Binding-site contacts:
Ligand atom C6 contacts residue THR199 of chain 1.B at 3.5 Å.
Ligand atom C14 contacts residue HIS66 of chain 1.B at 4.1 Å.
Ligand atom O9 contacts residue LEU197 of chain 1.B at 3.0 Å.
Ligand atom C4 contacts residue THR199 of chain 1.B at 3.5 Å.
Ligand atom C16 contacts residue VAL119 of chain 1.B at 3.8 Å (hydrophobic).
Ligand atom C3 contacts residue GLN89 of chain 1.B at 3.7 Å.
Ligand atom C14 contacts residue ASN64 of chain 1.B at 3.6 Å.
Ligand atom S7 contacts residue HIS91 of chain 1.B at 3.8 Å.
Ligand atom C15 contacts residue GLN89 of chain 1.B at 3.6 Å.
Ligand atom S7 contacts residue THR198 of chain 1.B at 3.8 Å.
Ligand atom O10 contacts residue VAL141 of chain 1.B at 4.1 Å.
Ligand atom N8 contacts residue GLU104 of chain 1.B at 3.9 Å.
Ligand atom C14 contacts residue THR199 of chain 1.B at 4.0 Å.
Ligand atom O10 contacts residue HIS117 of chain 1.B at 3.5 Å (h-bond).
Ligand atom C3 contacts residue THR199 of chain 1.B at 4.0 Å.
Ligand atom C5 contacts residue THR199 of chain 1.B at 3.1 Å.
Ligand atom C1 contacts residue GLN89 of chain 1.B at 3.6 Å.
Ligand atom O10 contacts residue VAL119 of chain 1.B at 3.9 Å.
Ligand atom C12 contacts residue HIS91 of chain 1.B at 4.1 Å.
Ligand atom C2 contacts residue HIS91 of chain 1.B at 4.1 Å.
Ligand atom N8 contacts residue ZN1 of chain 1.G at 1.8 Å.
Ligand atom C18 contacts residue GLN89 of chain 1.B at 2.7 Å.
Ligand atom C13 contacts residue SER67 of chain 1.B at 3.9 Å.
Ligand atom C13 contacts residue THR199 of chain 1.B at 3.8 Å.
Ligand atom C5 contacts residue HIS91 of chain 1.B at 3.5 Å.
Ligand atom O10 contacts residue ZN1 of chain 1.G at 3.0 Å.
Ligand atom N8 contacts residue THR198 of chain 1.B at 2.8 Å (h-bond).
Ligand atom C11 contacts residue THR199 of chain 1.B at 4.0 Å.
Ligand atom O10 contacts residue HIS91 of chain 1.B at 3.3 Å.
Ligand atom N8 contacts residue HIS91 of chain 1.B at 3.1 Å (h-bond).
Ligand atom C6 contacts residue HIS91 of chain 1.B at 3.5 Å.
Ligand atom C4 contacts residue HIS91 of chain 1.B at 4.0 Å.
Ligand atom N8 contacts residue HIS117 of chain 1.B at 3.3 Å (h-bond).
Ligand atom C13 contacts residue HIS91 of chain 1.B at 4.0 Å.
Ligand atom C5 contacts residue ZN1 of chain 1.G at 3.7 Å.
Ligand atom C12 contacts residue ASN64 of chain 1.B at 3.4 Å.
Ligand atom C6 contacts residue ZN1 of chain 1.G at 3.9 Å.
Ligand atom O9 contacts residue THR198 of chain 1.B at 2.7 Å (h-bond).
Ligand atom N8 contacts residue HIS93 of chain 1.B at 3.1 Å (h-bond).
Ligand atom S7 contacts residue ZN1 of chain 1.G at 3.1 Å.

A protein and the small-molecule ligand that binds it are described below.
Small molecule (SMILES): CC(C)(C)c1cc(C(C)(C)C)cc(S(N)(=O)=O)c1

Sequence of chain 1.B:
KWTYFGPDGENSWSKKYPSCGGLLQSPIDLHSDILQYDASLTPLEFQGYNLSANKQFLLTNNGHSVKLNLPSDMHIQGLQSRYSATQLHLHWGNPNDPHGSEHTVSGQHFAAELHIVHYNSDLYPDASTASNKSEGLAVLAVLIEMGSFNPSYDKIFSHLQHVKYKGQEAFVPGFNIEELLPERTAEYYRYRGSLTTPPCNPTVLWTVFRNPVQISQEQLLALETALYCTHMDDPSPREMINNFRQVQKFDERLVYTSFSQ